Sequence of chain 1.B:
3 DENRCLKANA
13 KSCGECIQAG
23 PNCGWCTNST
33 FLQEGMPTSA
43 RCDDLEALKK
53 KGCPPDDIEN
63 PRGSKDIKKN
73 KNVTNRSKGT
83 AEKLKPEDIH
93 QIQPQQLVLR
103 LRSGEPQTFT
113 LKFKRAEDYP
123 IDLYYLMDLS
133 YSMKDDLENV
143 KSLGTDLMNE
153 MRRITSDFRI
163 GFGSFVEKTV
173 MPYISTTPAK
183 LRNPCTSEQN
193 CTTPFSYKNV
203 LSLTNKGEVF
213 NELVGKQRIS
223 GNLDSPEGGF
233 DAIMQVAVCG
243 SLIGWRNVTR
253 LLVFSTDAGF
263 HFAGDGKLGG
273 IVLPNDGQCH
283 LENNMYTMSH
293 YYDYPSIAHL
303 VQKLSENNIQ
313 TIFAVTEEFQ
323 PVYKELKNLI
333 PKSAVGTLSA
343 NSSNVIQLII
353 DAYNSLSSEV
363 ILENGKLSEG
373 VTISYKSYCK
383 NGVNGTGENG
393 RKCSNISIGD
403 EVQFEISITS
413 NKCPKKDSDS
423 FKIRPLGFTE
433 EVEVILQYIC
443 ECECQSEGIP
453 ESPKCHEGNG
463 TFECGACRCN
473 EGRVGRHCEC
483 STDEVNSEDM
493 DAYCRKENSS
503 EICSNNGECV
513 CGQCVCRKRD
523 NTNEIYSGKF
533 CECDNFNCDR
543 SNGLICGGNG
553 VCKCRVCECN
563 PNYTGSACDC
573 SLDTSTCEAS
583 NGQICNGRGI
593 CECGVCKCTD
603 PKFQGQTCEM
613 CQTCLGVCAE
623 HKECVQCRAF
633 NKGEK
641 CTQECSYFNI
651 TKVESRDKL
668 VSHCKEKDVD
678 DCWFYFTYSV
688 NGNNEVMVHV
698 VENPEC

Binding-site contacts:
Ligand atom C3 contacts residue ASN461 of chain 1.B at 3.8 Å.
Ligand atom N2 contacts residue HIS458 of chain 1.B at 3.8 Å.
Ligand atom C1 contacts residue ASN461 of chain 1.B at 1.4 Å.
Ligand atom C5 contacts residue ASN461 of chain 1.B at 3.7 Å.
Ligand atom N2 contacts residue ASN461 of chain 1.B at 2.9 Å (h-bond).
Ligand atom C7 contacts residue ASN461 of chain 1.B at 3.5 Å.
Ligand atom O5 contacts residue ARG475 of chain 1.B at 3.3 Å (salt-bridge).
Ligand atom O7 contacts residue GLU459 of chain 1.B at 3.9 Å.
Ligand atom C2 contacts residue GLU459 of chain 1.B at 4.3 Å.
Ligand atom C5 contacts residue ARG475 of chain 1.B at 4.0 Å.
Ligand atom C2 contacts residue HIS458 of chain 1.B at 4.0 Å.
Ligand atom C7 contacts residue GLU459 of chain 1.B at 3.2 Å.
Ligand atom C2 contacts residue ASN461 of chain 1.B at 2.5 Å.
Ligand atom C8 contacts residue GLY460 of chain 1.B at 4.0 Å.
Ligand atom O6 contacts residue HIS458 of chain 1.B at 4.0 Å.
Ligand atom N2 contacts residue GLU459 of chain 1.B at 3.0 Å (salt-bridge).
Ligand atom C1 contacts residue ARG475 of chain 1.B at 4.2 Å.
Ligand atom C4 contacts residue ASN461 of chain 1.B at 4.2 Å.
Ligand atom C8 contacts residue ASN461 of chain 1.B at 3.3 Å.
Ligand atom O3 contacts residue GLU459 of chain 1.B at 3.5 Å (salt-bridge).
Ligand atom C6 contacts residue ARG475 of chain 1.B at 3.7 Å.
Ligand atom O5 contacts residue ASN461 of chain 1.B at 2.4 Å (h-bond).
Ligand atom C8 contacts residue GLU459 of chain 1.B at 3.5 Å.
Ligand atom O6 contacts residue ARG475 of chain 1.B at 2.7 Å (salt-bridge).

The protein below binds the small molecule below.
Small molecule (SMILES): CC(=O)N[C@H]1[C@H](O[C@H]2[C@H](O)[C@@H](NC(C)=O)CO[C@@H]2CO)O[C@H](CO)[C@@H](O[C@@H]2O[C@H](CO)[C@@H](O)[C@H](O)[C@@H]2O)[C@@H]1O